The small molecule below binds the protein below.
Small molecule (SMILES): OC[C@H]1O[C@@H](O)[C@H](O)[C@@H](O)[C@@H]1O

Sequence of chain 1.A:
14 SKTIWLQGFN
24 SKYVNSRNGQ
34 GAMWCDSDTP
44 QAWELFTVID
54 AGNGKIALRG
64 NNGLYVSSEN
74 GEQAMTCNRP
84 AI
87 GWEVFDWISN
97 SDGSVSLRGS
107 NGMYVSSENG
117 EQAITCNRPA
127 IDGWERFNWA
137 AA

Binding-site contacts:
Ligand atom C4 contacts residue GLU89 of chain 1.A at 3.9 Å.
Ligand atom O6 contacts residue SNN86 of chain 1.A at 2.8 Å (h-bond).
Ligand atom O4 contacts residue GLY87 of chain 1.A at 3.7 Å.
Ligand atom C1 contacts residue TRP88 of chain 1.A at 3.7 Å (hydrophobic).
Ligand atom O2 contacts residue ARG82 of chain 1.A at 2.8 Å (salt-bridge).
Ligand atom C4 contacts residue TRP88 of chain 1.A at 4.1 Å (hydrophobic).
Ligand atom C4 contacts residue SNN86 of chain 1.A at 3.8 Å.
Ligand atom C2 contacts residue TRP88 of chain 1.A at 4.1 Å (hydrophobic).
Ligand atom O4 contacts residue GLU89 of chain 1.A at 2.9 Å (salt-bridge).
Ligand atom O5 contacts residue TRP88 of chain 1.A at 4.0 Å.
Ligand atom O4 contacts residue SNN86 of chain 1.A at 3.0 Å.
Ligand atom C3 contacts residue TRP88 of chain 1.A at 3.7 Å (hydrophobic).
Ligand atom C6 contacts residue TRP88 of chain 1.A at 3.9 Å (hydrophobic).
Ligand atom O1 contacts residue TRP88 of chain 1.A at 4.2 Å.
Ligand atom C3 contacts residue GLU89 of chain 1.A at 3.5 Å.
Ligand atom C2 contacts residue ARG82 of chain 1.A at 3.9 Å.
Ligand atom O2 contacts residue TRP88 of chain 1.A at 4.0 Å.
Ligand atom C6 contacts residue SNN86 of chain 1.A at 3.2 Å.
Ligand atom O3 contacts residue ARG82 of chain 1.A at 2.9 Å (salt-bridge).
Ligand atom C3 contacts residue ARG82 of chain 1.A at 3.8 Å.
Ligand atom C5 contacts residue TRP88 of chain 1.A at 3.6 Å (hydrophobic).
Ligand atom O4 contacts residue TRP88 of chain 1.A at 2.9 Å (h-bond).
Ligand atom O3 contacts residue GLU89 of chain 1.A at 2.7 Å (salt-bridge).
Ligand atom C5 contacts residue SNN86 of chain 1.A at 4.0 Å.